Binding-site contacts:
Ligand atom C2 contacts residue ASN595 of chain 2.A at 2.4 Å.
Ligand atom O7 contacts residue GLN697 of chain 2.A at 3.3 Å.
Ligand atom O4 contacts residue GLU233 of chain 1.A at 3.0 Å (salt-bridge).
Ligand atom C5 contacts residue GLU233 of chain 1.A at 3.6 Å.
Ligand atom C5 contacts residue ASN595 of chain 2.A at 3.6 Å.
Ligand atom C7 contacts residue ASN595 of chain 2.A at 3.8 Å.
Ligand atom C8 contacts residue ALA592 of chain 2.A at 3.8 Å (hydrophobic).
Ligand atom C2 contacts residue GLN697 of chain 2.A at 3.7 Å.
Ligand atom C2 contacts residue SER591 of chain 2.A at 3.7 Å.
Ligand atom O5 contacts residue ASN595 of chain 2.A at 2.2 Å (h-bond).
Ligand atom C4 contacts residue GLU233 of chain 1.A at 3.9 Å.
Ligand atom C1 contacts residue ASN595 of chain 2.A at 1.4 Å.
Ligand atom O3 contacts residue ARG311 of chain 1.A at 3.0 Å (salt-bridge).
Ligand atom C3 contacts residue ASN595 of chain 2.A at 3.7 Å.
Ligand atom O2 contacts residue GLU233 of chain 1.A at 2.4 Å (salt-bridge).
Ligand atom O6 contacts residue HIS69 of chain 1.A at 3.4 Å (h-bond).
Ligand atom C7 contacts residue SER591 of chain 2.A at 3.9 Å.
Ligand atom C2 contacts residue GLU233 of chain 1.A at 3.2 Å.
Ligand atom C3 contacts residue ARG311 of chain 1.A at 3.7 Å.
Ligand atom C8 contacts residue TYR234 of chain 1.A at 3.6 Å (hydrophobic).
Ligand atom O3 contacts residue GLU233 of chain 1.A at 3.1 Å (salt-bridge).
Ligand atom N2 contacts residue ASN595 of chain 2.A at 2.9 Å (h-bond).
Ligand atom O2 contacts residue HIS69 of chain 1.A at 2.9 Å (h-bond).
Ligand atom C8 contacts residue SER588 of chain 2.A at 3.5 Å.
Ligand atom C1 contacts residue GLN697 of chain 2.A at 3.9 Å.
Ligand atom C6 contacts residue LEU67 of chain 1.A at 3.1 Å (hydrophobic).
Ligand atom C2 contacts residue ARG311 of chain 1.A at 3.8 Å.
Ligand atom C3 contacts residue GLU233 of chain 1.A at 3.6 Å.
Ligand atom C4 contacts residue ARG311 of chain 1.A at 3.4 Å.
Ligand atom C3 contacts residue GLU233 of chain 1.A at 3.8 Å.
Ligand atom C1 contacts residue SER591 of chain 2.A at 3.6 Å.
Ligand atom C7 contacts residue GLN697 of chain 2.A at 3.4 Å.
Ligand atom O6 contacts residue LEU67 of chain 1.A at 2.5 Å (h-bond).
Ligand atom O6 contacts residue GLU233 of chain 1.A at 3.4 Å.
Ligand atom O4 contacts residue ARG311 of chain 1.A at 3.8 Å.
Ligand atom O2 contacts residue ARG311 of chain 1.A at 3.4 Å (salt-bridge).
Ligand atom O5 contacts residue HIS69 of chain 1.A at 3.4 Å.
Ligand atom C3 contacts residue ARG311 of chain 1.A at 3.7 Å.
Ligand atom N2 contacts residue SER591 of chain 2.A at 2.9 Å (h-bond).
Ligand atom N2 contacts residue GLN697 of chain 2.A at 3.6 Å (h-bond).

Sequence of chain 1.A:
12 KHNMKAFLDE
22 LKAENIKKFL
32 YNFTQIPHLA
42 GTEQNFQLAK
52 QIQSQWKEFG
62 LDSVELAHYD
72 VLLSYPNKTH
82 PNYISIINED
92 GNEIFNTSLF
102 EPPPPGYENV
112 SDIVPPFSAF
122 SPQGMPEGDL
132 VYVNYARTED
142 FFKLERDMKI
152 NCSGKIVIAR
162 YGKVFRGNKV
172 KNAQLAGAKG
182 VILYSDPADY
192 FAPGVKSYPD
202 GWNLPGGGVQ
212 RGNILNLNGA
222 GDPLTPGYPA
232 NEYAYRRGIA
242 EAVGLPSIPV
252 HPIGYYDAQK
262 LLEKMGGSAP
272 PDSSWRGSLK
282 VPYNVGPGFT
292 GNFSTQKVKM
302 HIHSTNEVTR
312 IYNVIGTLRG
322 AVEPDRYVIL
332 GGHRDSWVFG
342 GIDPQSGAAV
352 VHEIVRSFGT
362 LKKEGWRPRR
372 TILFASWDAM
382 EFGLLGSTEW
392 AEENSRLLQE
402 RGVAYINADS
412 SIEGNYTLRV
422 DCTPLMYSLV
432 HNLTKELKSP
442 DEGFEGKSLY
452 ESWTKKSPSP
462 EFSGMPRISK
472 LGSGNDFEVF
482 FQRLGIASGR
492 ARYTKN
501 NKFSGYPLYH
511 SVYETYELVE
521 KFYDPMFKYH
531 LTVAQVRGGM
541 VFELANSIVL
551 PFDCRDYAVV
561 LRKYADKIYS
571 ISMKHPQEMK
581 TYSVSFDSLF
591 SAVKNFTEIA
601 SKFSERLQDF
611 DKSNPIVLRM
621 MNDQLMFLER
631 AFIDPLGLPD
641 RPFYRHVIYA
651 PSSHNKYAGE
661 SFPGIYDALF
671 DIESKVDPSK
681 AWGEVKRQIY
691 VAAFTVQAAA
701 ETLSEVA

Sequence of chain 2.A:
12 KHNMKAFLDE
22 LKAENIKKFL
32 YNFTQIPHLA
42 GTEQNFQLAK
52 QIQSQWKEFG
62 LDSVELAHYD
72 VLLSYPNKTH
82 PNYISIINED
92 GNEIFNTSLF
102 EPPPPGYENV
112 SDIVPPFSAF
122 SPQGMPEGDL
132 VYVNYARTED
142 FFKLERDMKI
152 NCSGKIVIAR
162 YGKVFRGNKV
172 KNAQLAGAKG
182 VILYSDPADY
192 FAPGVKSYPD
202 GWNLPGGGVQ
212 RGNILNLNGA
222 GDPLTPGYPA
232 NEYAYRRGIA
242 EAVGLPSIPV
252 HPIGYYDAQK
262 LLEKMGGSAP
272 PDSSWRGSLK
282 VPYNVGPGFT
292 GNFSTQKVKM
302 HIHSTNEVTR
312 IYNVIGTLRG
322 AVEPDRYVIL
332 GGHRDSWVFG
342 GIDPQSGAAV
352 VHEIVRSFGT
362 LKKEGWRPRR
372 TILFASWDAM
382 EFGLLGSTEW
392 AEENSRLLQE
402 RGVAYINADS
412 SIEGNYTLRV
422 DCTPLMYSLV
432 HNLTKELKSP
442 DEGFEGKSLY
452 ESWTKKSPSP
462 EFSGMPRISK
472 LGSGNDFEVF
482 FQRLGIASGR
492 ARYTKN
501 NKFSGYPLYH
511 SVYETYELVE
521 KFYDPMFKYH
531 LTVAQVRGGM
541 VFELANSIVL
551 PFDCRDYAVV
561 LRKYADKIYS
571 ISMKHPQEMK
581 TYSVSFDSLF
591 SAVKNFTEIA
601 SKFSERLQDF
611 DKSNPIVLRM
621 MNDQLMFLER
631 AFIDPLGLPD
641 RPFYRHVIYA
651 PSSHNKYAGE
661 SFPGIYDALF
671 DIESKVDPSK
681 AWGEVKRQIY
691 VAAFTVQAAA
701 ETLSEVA

A protein and the small-molecule ligand that binds it are described below.
Small molecule (SMILES): CC(=O)N[C@H]1[C@H](O[C@H]2[C@H](O)[C@@H](NC(C)=O)CO[C@@H]2CO)O[C@H](CO)[C@@H](O[C@@H]2O[C@H](CO[C@H]3O[C@H](CO)[C@@H](O)[C@H](O)[C@@H]3O)[C@@H](O)[C@H](O[C@H]3O[C@H](CO)[C@@H](O)[C@H](O)[C@@H]3O)[C@@H]2O)[C@@H]1O